Sequence of chain 42.A:
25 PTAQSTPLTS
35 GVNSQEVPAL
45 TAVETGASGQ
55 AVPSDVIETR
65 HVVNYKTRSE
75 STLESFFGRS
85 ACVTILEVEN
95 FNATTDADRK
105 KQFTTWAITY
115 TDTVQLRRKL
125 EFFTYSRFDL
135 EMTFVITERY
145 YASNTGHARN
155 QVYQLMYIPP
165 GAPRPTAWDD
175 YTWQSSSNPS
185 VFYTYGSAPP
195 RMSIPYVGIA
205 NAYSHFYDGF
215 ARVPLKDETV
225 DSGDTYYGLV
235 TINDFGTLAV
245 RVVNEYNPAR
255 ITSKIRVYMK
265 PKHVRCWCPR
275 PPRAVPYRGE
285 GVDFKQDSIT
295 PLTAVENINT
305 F

Sequence of chain 41.A:
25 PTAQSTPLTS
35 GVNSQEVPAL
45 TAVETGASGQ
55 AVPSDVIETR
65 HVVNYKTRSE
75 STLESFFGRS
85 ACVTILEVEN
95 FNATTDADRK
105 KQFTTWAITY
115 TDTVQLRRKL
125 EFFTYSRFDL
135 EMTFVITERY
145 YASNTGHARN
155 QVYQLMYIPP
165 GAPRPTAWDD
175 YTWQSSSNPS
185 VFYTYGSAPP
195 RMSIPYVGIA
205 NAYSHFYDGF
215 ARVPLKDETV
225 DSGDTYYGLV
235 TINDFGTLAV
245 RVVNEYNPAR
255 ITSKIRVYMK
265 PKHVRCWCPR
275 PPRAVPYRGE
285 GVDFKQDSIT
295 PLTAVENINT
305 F

The protein below binds the small molecule below.
Small molecule (SMILES): CCCCO[C@]1(C(=O)O)C[C@H](O)[C@@H](NC(C)=O)[C@H]([C@H](O)[C@H](O)CO)O1

Binding-site contacts:
Ligand atom C6 contacts residue TYR145 of chain 42.A at 3.4 Å (hydrophobic).
Ligand atom C4 contacts residue TYR145 of chain 42.A at 3.6 Å (hydrophobic).
Ligand atom C7 contacts residue TYR145 of chain 42.A at 3.9 Å (hydrophobic).
Ligand atom O10 contacts residue ASN96 of chain 41.A at 4.3 Å.
Ligand atom O10 contacts residue TYR250 of chain 41.A at 2.3 Å (h-bond).
Ligand atom O9 contacts residue TYR145 of chain 42.A at 4.3 Å.
Ligand atom O4 contacts residue TYR145 of chain 42.A at 4.1 Å.
Ligand atom C1 contacts residue PRO252 of chain 41.A at 4.1 Å (hydrophobic).
Ligand atom C3 contacts residue PRO252 of chain 41.A at 4.3 Å (hydrophobic).
Ligand atom C5 contacts residue TYR145 of chain 42.A at 3.4 Å (hydrophobic).
Ligand atom C10 contacts residue TYR145 of chain 42.A at 3.6 Å (hydrophobic).
Ligand atom C4 contacts residue TYR250 of chain 41.A at 4.3 Å (hydrophobic).
Ligand atom C4 contacts residue PRO252 of chain 41.A at 4.3 Å (hydrophobic).
Ligand atom O1A contacts residue SER147 of chain 42.A at 3.1 Å (h-bond).
Ligand atom O8 contacts residue ALA146 of chain 42.A at 3.4 Å.
Ligand atom C11 contacts residue TYR145 of chain 42.A at 3.8 Å (hydrophobic).
Ligand atom C8 contacts residue ALA146 of chain 42.A at 4.4 Å (hydrophobic).
Ligand atom C6 contacts residue ALA146 of chain 42.A at 4.3 Å (hydrophobic).
Ligand atom O4 contacts residue PRO252 of chain 41.A at 4.0 Å.
Ligand atom C9 contacts residue TYR145 of chain 42.A at 4.2 Å (hydrophobic).
Ligand atom O4 contacts residue TYR250 of chain 41.A at 3.0 Å.
Ligand atom O1B contacts residue SER147 of chain 42.A at 2.6 Å (h-bond).
Ligand atom O1B contacts residue PRO252 of chain 41.A at 3.4 Å.
Ligand atom C1 contacts residue ALA146 of chain 42.A at 4.0 Å (hydrophobic).
Ligand atom C11 contacts residue ARG143 of chain 42.A at 3.9 Å.
Ligand atom N5 contacts residue TYR145 of chain 42.A at 2.6 Å (h-bond).
Ligand atom C11 contacts residue TYR250 of chain 41.A at 3.1 Å (hydrophobic).
Ligand atom O1A contacts residue ASN148 of chain 42.A at 4.5 Å.
Ligand atom O1B contacts residue ALA146 of chain 42.A at 4.3 Å.
Ligand atom C1 contacts residue SER147 of chain 42.A at 3.6 Å.
Ligand atom O4 contacts residue ASN251 of chain 41.A at 4.3 Å.
Ligand atom C10 contacts residue TYR250 of chain 41.A at 2.9 Å (hydrophobic).
Ligand atom O1A contacts residue ALA146 of chain 42.A at 3.2 Å.
Ligand atom N5 contacts residue TYR250 of chain 41.A at 3.9 Å.